Binding-site contacts:
Ligand atom O5 contacts residue NAG1 of chain 44.J at 4.1 Å.
Ligand atom C8 contacts residue ASN218 of chain 44.E at 4.3 Å.
Ligand atom C5 contacts residue NAG1 of chain 44.J at 4.3 Å.
Ligand atom C5 contacts residue ASN218 of chain 44.E at 3.6 Å.
Ligand atom C3 contacts residue ASN218 of chain 44.E at 3.7 Å.
Ligand atom C1 contacts residue ASN218 of chain 44.E at 1.4 Å.
Ligand atom O7 contacts residue ASN218 of chain 44.E at 2.3 Å (h-bond).
Ligand atom O5 contacts residue ASN218 of chain 44.E at 2.3 Å (h-bond).
Ligand atom O5 contacts residue THR235 of chain 44.E at 4.4 Å.
Ligand atom C1 contacts residue NAG1 of chain 44.J at 3.7 Å.
Ligand atom C4 contacts residue ASN218 of chain 44.E at 4.1 Å.
Ligand atom C7 contacts residue ASN218 of chain 44.E at 2.9 Å.
Ligand atom C2 contacts residue ASN218 of chain 44.E at 2.3 Å.
Ligand atom N2 contacts residue ASN218 of chain 44.E at 2.9 Å (h-bond).

The protein below binds the small molecule below.
Small molecule (SMILES): CC(=O)N[C@H]1[C@H](O[C@H]2[C@H](O)[C@@H](NC(C)=O)CO[C@@H]2CO)O[C@H](CO)[C@@H](O)[C@@H]1O

Sequence of chain 44.E:
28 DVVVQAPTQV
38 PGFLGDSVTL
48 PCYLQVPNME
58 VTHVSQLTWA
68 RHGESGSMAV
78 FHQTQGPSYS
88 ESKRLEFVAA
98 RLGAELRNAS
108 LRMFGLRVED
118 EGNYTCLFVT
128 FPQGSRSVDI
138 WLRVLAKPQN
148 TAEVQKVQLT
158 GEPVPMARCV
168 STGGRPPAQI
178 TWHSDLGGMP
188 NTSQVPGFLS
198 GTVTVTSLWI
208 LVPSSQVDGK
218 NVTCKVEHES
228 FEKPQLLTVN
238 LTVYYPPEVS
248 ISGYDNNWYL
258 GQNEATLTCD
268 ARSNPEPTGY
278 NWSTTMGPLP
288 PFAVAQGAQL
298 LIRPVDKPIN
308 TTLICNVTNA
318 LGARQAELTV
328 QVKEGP